Sequence of chain 1.A:
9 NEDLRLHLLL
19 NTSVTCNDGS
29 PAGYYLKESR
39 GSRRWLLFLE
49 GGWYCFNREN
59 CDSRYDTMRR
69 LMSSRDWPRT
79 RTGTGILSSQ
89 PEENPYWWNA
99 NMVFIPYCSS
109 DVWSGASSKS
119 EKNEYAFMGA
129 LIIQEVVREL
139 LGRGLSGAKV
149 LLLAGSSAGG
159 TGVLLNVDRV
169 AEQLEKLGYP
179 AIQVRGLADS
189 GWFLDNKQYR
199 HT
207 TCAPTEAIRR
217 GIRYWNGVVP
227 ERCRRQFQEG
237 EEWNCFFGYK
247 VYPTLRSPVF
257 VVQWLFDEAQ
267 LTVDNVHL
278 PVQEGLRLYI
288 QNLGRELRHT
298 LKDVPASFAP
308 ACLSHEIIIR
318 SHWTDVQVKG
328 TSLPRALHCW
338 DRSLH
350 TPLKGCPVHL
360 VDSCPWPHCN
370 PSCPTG

Binding-site contacts:
Ligand atom O03 contacts residue SER155 of chain 1.A at 3.5 Å (h-bond).
Ligand atom C10 contacts residue VAL110 of chain 1.A at 3.9 Å (hydrophobic).
Ligand atom C12 contacts residue TYR52 of chain 1.A at 3.7 Å (hydrophobic).
Ligand atom C05 contacts residue PHE191 of chain 1.A at 3.6 Å (hydrophobic).
Ligand atom C12 contacts residue PHE191 of chain 1.A at 3.3 Å (hydrophobic).
Ligand atom C06 contacts residue VAL269 of chain 1.A at 4.0 Å (hydrophobic).
Ligand atom C01 contacts residue ALA265 of chain 1.A at 3.7 Å (hydrophobic).
Ligand atom C11 contacts residue TYR52 of chain 1.A at 4.1 Å (hydrophobic).
Ligand atom C01 contacts residue SER155 of chain 1.A at 3.5 Å.
Ligand atom CL14 contacts residue PHE191 of chain 1.A at 3.7 Å.
Ligand atom C11 contacts residue ALA156 of chain 1.A at 4.1 Å (hydrophobic).
Ligand atom CL13 contacts residue THR159 of chain 1.A at 4.0 Å.
Ligand atom C06 contacts residue TYR52 of chain 1.A at 3.9 Å (hydrophobic).
Ligand atom C05 contacts residue TRP51 of chain 1.A at 3.7 Å (hydrophobic).
Ligand atom C10 contacts residue PHE191 of chain 1.A at 3.6 Å (hydrophobic).
Ligand atom C09 contacts residue PHE191 of chain 1.A at 3.4 Å (hydrophobic).
Ligand atom C09 contacts residue ILE214 of chain 1.A at 4.1 Å (hydrophobic).
Ligand atom N04 contacts residue PHE191 of chain 1.A at 3.5 Å.
Ligand atom C02 contacts residue SER155 of chain 1.A at 3.7 Å.
Ligand atom O03 contacts residue TRP51 of chain 1.A at 3.8 Å.
Ligand atom C06 contacts residue PHE191 of chain 1.A at 3.9 Å (hydrophobic).
Ligand atom N04 contacts residue TYR52 of chain 1.A at 3.9 Å.
Ligand atom C07 contacts residue PHE191 of chain 1.A at 3.4 Å (hydrophobic).
Ligand atom C09 contacts residue THR159 of chain 1.A at 4.1 Å.
Ligand atom C11 contacts residue PHE191 of chain 1.A at 3.4 Å (hydrophobic).
Ligand atom C08 contacts residue PHE191 of chain 1.A at 3.3 Å (hydrophobic).
Ligand atom O03 contacts residue ALA156 of chain 1.A at 3.4 Å.
Ligand atom CL14 contacts residue PRO210 of chain 1.A at 3.6 Å.
Ligand atom C11 contacts residue THR159 of chain 1.A at 3.9 Å.
Ligand atom C02 contacts residue PHE191 of chain 1.A at 4.0 Å (hydrophobic).
Ligand atom C05 contacts residue ALA265 of chain 1.A at 4.1 Å (hydrophobic).
Ligand atom CL13 contacts residue PHE191 of chain 1.A at 4.2 Å.
Ligand atom C02 contacts residue TRP51 of chain 1.A at 4.0 Å (hydrophobic).
Ligand atom C01 contacts residue TRP51 of chain 1.A at 3.3 Å (hydrophobic).
Ligand atom CL13 contacts residue PHE242 of chain 1.A at 3.0 Å.
Ligand atom CL13 contacts residue ILE214 of chain 1.A at 3.8 Å.
Ligand atom C10 contacts residue THR159 of chain 1.A at 3.3 Å.
Ligand atom CL14 contacts residue PHE243 of chain 1.A at 3.6 Å.
Ligand atom C07 contacts residue TYR52 of chain 1.A at 4.0 Å (hydrophobic).
Ligand atom N04 contacts residue TRP51 of chain 1.A at 4.2 Å.

The small molecule below binds the protein below.
Small molecule (SMILES): CC(=O)N1CCc2c1ccc(Cl)c2Cl